This small molecule binds to this protein.
Small molecule (SMILES): N#Cc1c(-c2ccc3c(c2)OCO3)[nH]c2nc(N)[nH]c(=O)c12

Binding-site contacts:
Ligand atom CAU contacts residue NAP1 of chain 1.K at 3.7 Å.
Ligand atom NAB contacts residue SER115 of chain 1.D at 3.1 Å (h-bond).
Ligand atom NAI contacts residue NAP1 of chain 1.K at 2.9 Å (h-bond).
Ligand atom NAJ contacts residue PHE117 of chain 1.D at 3.8 Å.
Ligand atom CAH contacts residue MET183 of chain 1.D at 3.7 Å (hydrophobic).
Ligand atom CAE contacts residue NAP1 of chain 1.K at 3.7 Å.
Ligand atom CAF contacts residue GLY225 of chain 1.D at 3.1 Å.
Ligand atom OAL contacts residue MET183 of chain 1.D at 3.5 Å.
Ligand atom CAV contacts residue NAP1 of chain 1.K at 3.8 Å.
Ligand atom NAA contacts residue PRO230 of chain 1.D at 3.1 Å.
Ligand atom OAM contacts residue MET183 of chain 1.D at 3.8 Å.
Ligand atom CAQ contacts residue CSX188 of chain 1.D at 3.5 Å.
Ligand atom NAK contacts residue NAP1 of chain 1.K at 3.5 Å.
Ligand atom CAD contacts residue PHE117 of chain 1.D at 3.8 Å (hydrophobic).
Ligand atom CAN contacts residue NAP1 of chain 1.K at 3.4 Å.
Ligand atom CAR contacts residue PHE117 of chain 1.D at 3.5 Å (hydrophobic).
Ligand atom OAM contacts residue CSX188 of chain 1.D at 3.1 Å (h-bond).
Ligand atom CAN contacts residue PHE117 of chain 1.D at 3.7 Å (hydrophobic).
Ligand atom CAD contacts residue NAP1 of chain 1.K at 3.8 Å.
Ligand atom CAE contacts residue GLY225 of chain 1.D at 3.3 Å.
Ligand atom CAT contacts residue NAP1 of chain 1.K at 3.7 Å.
Ligand atom OAC contacts residue NAP1 of chain 1.K at 3.8 Å.
Ligand atom CAS contacts residue NAP1 of chain 1.K at 3.5 Å.
Ligand atom CAF contacts residue VAL226 of chain 1.D at 3.2 Å (hydrophobic).
Ligand atom CAU contacts residue TYR194 of chain 1.D at 3.6 Å (hydrophobic).
Ligand atom CAH contacts residue CSX188 of chain 1.D at 3.4 Å.
Ligand atom CAR contacts residue NAP1 of chain 1.K at 3.7 Å.
Ligand atom NAJ contacts residue NAP1 of chain 1.K at 3.1 Å (h-bond).
Ligand atom OAL contacts residue TRP241 of chain 1.D at 3.7 Å.
Ligand atom NAI contacts residue TYR194 of chain 1.D at 3.6 Å (h-bond).
Ligand atom NAK contacts residue TYR194 of chain 1.D at 3.0 Å (h-bond).
Ligand atom CAV contacts residue PHE117 of chain 1.D at 3.8 Å (hydrophobic).
Ligand atom CAO contacts residue NAP1 of chain 1.K at 3.8 Å.
Ligand atom CAT contacts residue PHE117 of chain 1.D at 3.7 Å (hydrophobic).
Ligand atom NAI contacts residue PHE117 of chain 1.D at 3.7 Å.
Ligand atom NAK contacts residue PHE117 of chain 1.D at 3.5 Å.
Ligand atom OAC contacts residue ARG34 of chain 1.D at 3.6 Å.
Ligand atom NAB contacts residue NAP1 of chain 1.K at 3.2 Å (h-bond).
Ligand atom CAS contacts residue PHE117 of chain 1.D at 3.6 Å (hydrophobic).
Ligand atom CAU contacts residue PHE117 of chain 1.D at 3.5 Å (hydrophobic).

Sequence of chain 1.D:
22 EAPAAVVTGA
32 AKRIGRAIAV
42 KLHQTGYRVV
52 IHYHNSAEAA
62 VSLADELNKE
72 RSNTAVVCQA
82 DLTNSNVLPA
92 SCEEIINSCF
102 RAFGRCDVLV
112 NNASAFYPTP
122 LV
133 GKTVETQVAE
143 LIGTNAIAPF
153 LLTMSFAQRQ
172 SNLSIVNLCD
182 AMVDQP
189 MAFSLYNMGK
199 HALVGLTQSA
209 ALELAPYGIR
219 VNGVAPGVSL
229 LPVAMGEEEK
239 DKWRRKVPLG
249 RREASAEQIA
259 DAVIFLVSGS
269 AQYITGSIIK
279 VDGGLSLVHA